Binding-site contacts:
Ligand atom O5 contacts residue SER449 of chain 1.A at 4.0 Å.
Ligand atom O7 contacts residue ASN425 of chain 1.A at 3.1 Å (h-bond).
Ligand atom C3 contacts residue ASN425 of chain 1.A at 3.8 Å.
Ligand atom O6 contacts residue SER449 of chain 1.A at 2.8 Å (h-bond).
Ligand atom C1 contacts residue SER449 of chain 1.A at 4.5 Å.
Ligand atom C7 contacts residue SER449 of chain 1.A at 4.4 Å.
Ligand atom C4 contacts residue SER449 of chain 1.A at 4.3 Å.
Ligand atom C6 contacts residue SER449 of chain 1.A at 3.5 Å.
Ligand atom N2 contacts residue ASN425 of chain 1.A at 2.9 Å (h-bond).
Ligand atom O5 contacts residue GLN451 of chain 1.A at 3.4 Å.
Ligand atom C6 contacts residue GLN451 of chain 1.A at 3.7 Å.
Ligand atom C1 contacts residue GLN451 of chain 1.A at 4.2 Å.
Ligand atom O6 contacts residue GLN451 of chain 1.A at 4.2 Å.
Ligand atom O4 contacts residue SER449 of chain 1.A at 4.2 Å.
Ligand atom C7 contacts residue ASN425 of chain 1.A at 3.2 Å.
Ligand atom C1 contacts residue ASN425 of chain 1.A at 1.4 Å.
Ligand atom O5 contacts residue ASN425 of chain 1.A at 2.4 Å (h-bond).
Ligand atom C5 contacts residue SER449 of chain 1.A at 3.2 Å.
Ligand atom C5 contacts residue ASN425 of chain 1.A at 3.7 Å.
Ligand atom C8 contacts residue ASN425 of chain 1.A at 4.3 Å.
Ligand atom C2 contacts residue ASN425 of chain 1.A at 2.5 Å.
Ligand atom C8 contacts residue SER449 of chain 1.A at 4.2 Å.
Ligand atom C5 contacts residue GLN451 of chain 1.A at 4.1 Å.
Ligand atom C4 contacts residue ASN425 of chain 1.A at 4.2 Å.

Sequence of chain 1.A:
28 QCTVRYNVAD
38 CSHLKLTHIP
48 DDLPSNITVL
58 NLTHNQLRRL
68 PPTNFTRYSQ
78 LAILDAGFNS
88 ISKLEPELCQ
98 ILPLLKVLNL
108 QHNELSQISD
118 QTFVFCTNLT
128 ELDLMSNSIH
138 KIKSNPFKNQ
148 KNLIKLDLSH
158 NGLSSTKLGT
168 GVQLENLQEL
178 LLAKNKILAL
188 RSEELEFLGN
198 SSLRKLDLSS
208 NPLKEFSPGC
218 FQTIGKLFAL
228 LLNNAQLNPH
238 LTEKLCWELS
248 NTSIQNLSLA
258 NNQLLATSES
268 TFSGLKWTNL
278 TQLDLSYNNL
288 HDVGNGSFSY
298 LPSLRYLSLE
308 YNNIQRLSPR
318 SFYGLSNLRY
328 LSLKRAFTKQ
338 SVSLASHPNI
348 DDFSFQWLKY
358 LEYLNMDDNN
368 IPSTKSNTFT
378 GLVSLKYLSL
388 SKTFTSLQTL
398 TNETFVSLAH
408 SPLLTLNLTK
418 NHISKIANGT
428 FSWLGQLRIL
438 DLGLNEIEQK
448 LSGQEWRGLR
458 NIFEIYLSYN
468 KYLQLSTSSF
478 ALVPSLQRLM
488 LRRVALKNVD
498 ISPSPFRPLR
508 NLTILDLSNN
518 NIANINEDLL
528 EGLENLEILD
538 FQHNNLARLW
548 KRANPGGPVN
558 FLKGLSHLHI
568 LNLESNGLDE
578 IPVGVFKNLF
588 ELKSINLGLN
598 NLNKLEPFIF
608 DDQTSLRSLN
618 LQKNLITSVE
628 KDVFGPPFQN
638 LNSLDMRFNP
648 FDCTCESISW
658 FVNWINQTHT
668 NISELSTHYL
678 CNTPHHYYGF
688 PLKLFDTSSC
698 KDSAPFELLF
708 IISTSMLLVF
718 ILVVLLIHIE

The protein below binds the small molecule below.
Small molecule (SMILES): CC(=O)N[C@H]1[C@H](O[C@H]2[C@H](O)[C@@H](NC(C)=O)CO[C@@H]2CO)O[C@H](CO)[C@@H](O)[C@@H]1O